The small molecule below binds the protein below.
Small molecule (SMILES): COC1=C(OC)C(=O)C(C/C=C(/C)CCC=C(C)CC/C=C(/C)CC/C=C(\C)CC/C=C(\C)CC/C=C(\C)CC/C=C(/C)CCC=C(C)CCC=C(C)CCC=C(C)C)=C(C)C1=O

Binding-site contacts:
Ligand atom C13 contacts residue ASP51 of chain 1.PA at 3.9 Å.
Ligand atom C6 contacts residue ARG274 of chain 1.PA at 4.0 Å.
Ligand atom CM2 contacts residue ASP47 of chain 1.C at 3.5 Å.
Ligand atom C30 contacts residue LEU14 of chain 1.PA at 3.9 Å (hydrophobic).
Ligand atom O1 contacts residue ARG25 of chain 1.PA at 3.3 Å.
Ligand atom C13 contacts residue THR21 of chain 1.PA at 3.9 Å.
Ligand atom C2 contacts residue VAL52 of chain 1.C at 4.0 Å (hydrophobic).
Ligand atom C12 contacts residue TRP23 of chain 1.C at 3.9 Å (hydrophobic).
Ligand atom C20 contacts residue ALA52 of chain 1.PA at 3.9 Å (hydrophobic).
Ligand atom C26 contacts residue LEU14 of chain 1.PA at 3.7 Å (hydrophobic).
Ligand atom C20 contacts residue ALA221 of chain 1.PA at 4.0 Å (hydrophobic).
Ligand atom C27 contacts residue LEU15 of chain 1.PA at 3.7 Å (hydrophobic).
Ligand atom C28 contacts residue LEU14 of chain 1.PA at 3.6 Å (hydrophobic).
Ligand atom C23 contacts residue ALA52 of chain 1.PA at 3.5 Å (hydrophobic).
Ligand atom C12 contacts residue PHE224 of chain 1.PA at 3.9 Å (hydrophobic).
Ligand atom C21 contacts residue ALA18 of chain 1.PA at 3.9 Å (hydrophobic).
Ligand atom C14 contacts residue THR21 of chain 1.PA at 4.0 Å.
Ligand atom CM5 contacts residue ARG54 of chain 1.C at 3.4 Å.
Ligand atom C10 contacts residue VAL52 of chain 1.C at 3.7 Å (hydrophobic).
Ligand atom C21 contacts residue MET225 of chain 1.PA at 3.5 Å (hydrophobic).
Ligand atom C20 contacts residue MET225 of chain 1.PA at 3.7 Å (hydrophobic).
Ligand atom C8 contacts residue PHE224 of chain 1.PA at 3.4 Å (hydrophobic).
Ligand atom C19 contacts residue ALA52 of chain 1.PA at 3.5 Å (hydrophobic).
Ligand atom C15 contacts residue PHE224 of chain 1.PA at 3.6 Å (hydrophobic).
Ligand atom C15 contacts residue LEU55 of chain 1.PA at 3.7 Å (hydrophobic).
Ligand atom C7 contacts residue PHE224 of chain 1.PA at 3.6 Å (hydrophobic).
Ligand atom C14 contacts residue PHE224 of chain 1.PA at 3.7 Å (hydrophobic).
Ligand atom C27 contacts residue LEU14 of chain 1.PA at 3.6 Å (hydrophobic).
Ligand atom CM3 contacts residue MET164 of chain 1.P at 4.0 Å (hydrophobic).
Ligand atom C15 contacts residue TRP23 of chain 1.C at 3.7 Å (hydrophobic).
Ligand atom C8 contacts residue ARG54 of chain 1.C at 3.9 Å.
Ligand atom C10 contacts residue ARG25 of chain 1.PA at 3.8 Å.
Ligand atom C22 contacts residue MET225 of chain 1.PA at 3.6 Å (hydrophobic).
Ligand atom C9 contacts residue ARG25 of chain 1.PA at 4.0 Å.
Ligand atom C31 contacts residue ILE11 of chain 1.PA at 3.9 Å (hydrophobic).
Ligand atom CM2 contacts residue VAL52 of chain 1.C at 3.7 Å (hydrophobic).
Ligand atom C5 contacts residue ARG274 of chain 1.PA at 4.0 Å.
Ligand atom C11 contacts residue ARG25 of chain 1.PA at 4.0 Å.
Ligand atom C16 contacts residue ASP51 of chain 1.PA at 3.6 Å.
Ligand atom C11 contacts residue PHE224 of chain 1.PA at 3.9 Å (hydrophobic).

Sequence of chain 1.C:
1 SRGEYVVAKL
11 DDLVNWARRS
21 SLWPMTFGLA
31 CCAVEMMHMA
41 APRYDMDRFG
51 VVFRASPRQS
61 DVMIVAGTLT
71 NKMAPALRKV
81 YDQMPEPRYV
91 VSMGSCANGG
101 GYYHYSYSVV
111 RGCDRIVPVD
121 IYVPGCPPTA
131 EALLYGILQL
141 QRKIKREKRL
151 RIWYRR

Sequence of chain 1.PA:
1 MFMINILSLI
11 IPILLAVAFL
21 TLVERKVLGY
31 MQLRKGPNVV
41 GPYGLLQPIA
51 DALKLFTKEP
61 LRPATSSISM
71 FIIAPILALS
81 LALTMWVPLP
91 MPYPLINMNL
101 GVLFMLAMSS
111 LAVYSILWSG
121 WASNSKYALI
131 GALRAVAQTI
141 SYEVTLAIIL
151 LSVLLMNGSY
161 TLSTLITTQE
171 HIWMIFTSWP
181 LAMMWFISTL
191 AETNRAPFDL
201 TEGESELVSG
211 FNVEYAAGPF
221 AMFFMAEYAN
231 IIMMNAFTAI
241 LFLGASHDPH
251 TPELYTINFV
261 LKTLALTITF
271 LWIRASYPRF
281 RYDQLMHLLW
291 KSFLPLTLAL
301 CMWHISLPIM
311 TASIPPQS

Sequence of chain 1.P:
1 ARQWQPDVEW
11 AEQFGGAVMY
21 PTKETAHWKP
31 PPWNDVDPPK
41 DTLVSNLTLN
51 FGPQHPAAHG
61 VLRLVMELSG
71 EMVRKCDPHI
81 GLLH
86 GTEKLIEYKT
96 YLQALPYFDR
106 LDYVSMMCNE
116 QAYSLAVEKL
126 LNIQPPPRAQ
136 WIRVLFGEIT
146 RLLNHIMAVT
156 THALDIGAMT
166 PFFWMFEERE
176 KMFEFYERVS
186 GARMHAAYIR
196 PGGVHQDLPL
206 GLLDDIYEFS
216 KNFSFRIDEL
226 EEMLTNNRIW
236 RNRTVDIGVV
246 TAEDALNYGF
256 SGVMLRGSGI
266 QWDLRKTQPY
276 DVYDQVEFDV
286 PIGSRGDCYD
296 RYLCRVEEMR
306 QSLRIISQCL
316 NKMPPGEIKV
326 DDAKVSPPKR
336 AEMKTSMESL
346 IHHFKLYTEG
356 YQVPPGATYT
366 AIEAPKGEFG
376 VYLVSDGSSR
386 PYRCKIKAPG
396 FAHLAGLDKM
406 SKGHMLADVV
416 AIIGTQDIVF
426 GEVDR